A protein and the small-molecule ligand that binds it are described below.
Small molecule (SMILES): Nc1nc2c(ncn2[C@@H]2O[C@H](CO[P](=O)(O)O[P](=O)(O)NP(=O)(O)O)[C@@H](O)[C@H]2O)c(=O)[nH]1

Binding-site contacts:
Ligand atom O2' contacts residue PHE48 of chain 1.J at 3.0 Å.
Ligand atom O4' contacts residue SER247 of chain 1.J at 2.6 Å (h-bond).
Ligand atom O3A contacts residue MG1 of chain 1.CA at 3.2 Å.
Ligand atom C3' contacts residue ASP139 of chain 1.K at 3.3 Å.
Ligand atom O2G contacts residue ARG188 of chain 1.K at 2.7 Å (salt-bridge).
Ligand atom PB contacts residue MG1 of chain 1.CA at 2.6 Å.
Ligand atom O2B contacts residue LYS46 of chain 1.J at 3.4 Å.
Ligand atom C4' contacts residue SER247 of chain 1.J at 2.9 Å.
Ligand atom O2B contacts residue MG1 of chain 1.CA at 2.0 Å.
Ligand atom N1 contacts residue ASP15 of chain 1.J at 2.8 Å (salt-bridge).
Ligand atom N3B contacts residue GLY43 of chain 1.J at 3.4 Å (h-bond).
Ligand atom N2 contacts residue ASP15 of chain 1.J at 3.1 Å (salt-bridge).
Ligand atom O3A contacts residue GLY45 of chain 1.J at 3.3 Å (h-bond).
Ligand atom O3G contacts residue ARG188 of chain 1.K at 2.7 Å (salt-bridge).
Ligand atom O2G contacts residue ALA184 of chain 1.K at 3.4 Å.
Ligand atom O2B contacts residue THR47 of chain 1.J at 2.9 Å (h-bond).
Ligand atom C6 contacts residue ASP15 of chain 1.J at 3.2 Å.
Ligand atom O6 contacts residue PHE17 of chain 1.J at 3.2 Å (h-bond).
Ligand atom PA contacts residue MG1 of chain 1.CA at 3.0 Å.
Ligand atom N7 contacts residue HIS246 of chain 1.J at 3.0 Å (h-bond).
Ligand atom C8 contacts residue GLY45 of chain 1.J at 3.3 Å.
Ligand atom O2A contacts residue THR47 of chain 1.J at 2.8 Å (h-bond).
Ligand atom O1A contacts residue THR47 of chain 1.J at 2.3 Å (h-bond).
Ligand atom N3 contacts residue CYS250 of chain 1.J at 3.2 Å (h-bond).
Ligand atom O6 contacts residue ASP15 of chain 1.J at 2.7 Å (salt-bridge).
Ligand atom O1A contacts residue GLY45 of chain 1.J at 2.9 Å.
Ligand atom N3B contacts residue MG1 of chain 1.CA at 2.6 Å.
Ligand atom PG contacts residue MG1 of chain 1.CA at 2.7 Å.
Ligand atom O1B contacts residue LYS46 of chain 1.J at 3.2 Å (salt-bridge).
Ligand atom O2A contacts residue LYS140 of chain 1.K at 3.4 Å (salt-bridge).
Ligand atom O2A contacts residue MG1 of chain 1.CA at 2.1 Å.
Ligand atom O1A contacts residue LYS46 of chain 1.J at 2.7 Å (salt-bridge).
Ligand atom C8 contacts residue HIS246 of chain 1.J at 3.1 Å.
Ligand atom O1B contacts residue GLY43 of chain 1.J at 3.0 Å (h-bond).
Ligand atom O1A contacts residue PHE48 of chain 1.J at 3.0 Å (h-bond).
Ligand atom O3' contacts residue ASP139 of chain 1.K at 2.8 Å (salt-bridge).
Ligand atom O6 contacts residue LEU16 of chain 1.J at 3.4 Å.
Ligand atom O2G contacts residue PRO42 of chain 1.J at 3.3 Å.
Ligand atom O3G contacts residue MG1 of chain 1.CA at 2.0 Å.
Ligand atom O3' contacts residue SER247 of chain 1.J at 3.3 Å (h-bond).

Sequence of chain 1.K:
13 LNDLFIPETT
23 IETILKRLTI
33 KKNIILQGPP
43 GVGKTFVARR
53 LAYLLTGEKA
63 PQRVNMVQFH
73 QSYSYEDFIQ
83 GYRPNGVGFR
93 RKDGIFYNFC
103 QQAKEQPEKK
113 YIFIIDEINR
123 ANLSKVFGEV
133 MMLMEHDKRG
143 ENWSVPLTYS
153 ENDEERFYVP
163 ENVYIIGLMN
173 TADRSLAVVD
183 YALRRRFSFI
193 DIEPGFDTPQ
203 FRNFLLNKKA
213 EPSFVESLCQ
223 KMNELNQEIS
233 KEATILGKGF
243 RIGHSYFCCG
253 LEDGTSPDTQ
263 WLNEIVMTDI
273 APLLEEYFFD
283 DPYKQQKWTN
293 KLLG

Sequence of chain 1.J:
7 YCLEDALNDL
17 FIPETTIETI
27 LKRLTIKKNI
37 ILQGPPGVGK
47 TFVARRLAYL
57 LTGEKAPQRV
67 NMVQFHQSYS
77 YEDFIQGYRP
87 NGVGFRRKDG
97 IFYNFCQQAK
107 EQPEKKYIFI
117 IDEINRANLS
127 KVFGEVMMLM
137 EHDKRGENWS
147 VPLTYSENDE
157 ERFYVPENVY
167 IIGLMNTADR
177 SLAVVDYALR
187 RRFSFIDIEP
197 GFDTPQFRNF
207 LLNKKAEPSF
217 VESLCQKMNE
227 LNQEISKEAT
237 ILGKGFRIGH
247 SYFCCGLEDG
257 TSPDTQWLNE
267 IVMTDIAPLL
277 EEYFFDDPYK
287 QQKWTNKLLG